Sequence of chain 1.A:
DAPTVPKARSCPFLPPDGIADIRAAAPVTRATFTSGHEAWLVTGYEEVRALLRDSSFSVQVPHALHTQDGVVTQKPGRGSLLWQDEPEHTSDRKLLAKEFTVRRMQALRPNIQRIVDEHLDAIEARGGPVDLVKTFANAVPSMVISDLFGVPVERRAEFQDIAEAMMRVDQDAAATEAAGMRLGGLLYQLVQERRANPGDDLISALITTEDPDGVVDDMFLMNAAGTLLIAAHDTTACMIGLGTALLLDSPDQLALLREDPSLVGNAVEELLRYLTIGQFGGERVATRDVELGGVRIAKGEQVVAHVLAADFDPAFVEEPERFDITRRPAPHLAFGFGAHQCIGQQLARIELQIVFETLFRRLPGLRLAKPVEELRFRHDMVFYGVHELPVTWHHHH

Binding-site contacts:
Ligand atom C18 contacts residue LEU189 of chain 1.A at 3.8 Å (hydrophobic).
Ligand atom C5P contacts residue VAL313 of chain 1.A at 3.7 Å (hydrophobic).
Ligand atom C5P contacts residue GLY288 of chain 1.A at 3.6 Å.
Ligand atom C26 contacts residue ALA237 of chain 1.A at 3.6 Å (hydrophobic).
Ligand atom OB5 contacts residue GLY190 of chain 1.A at 3.3 Å.
Ligand atom O1 contacts residue LEU88 of chain 1.A at 3.6 Å.
Ligand atom C24 contacts residue ALA237 of chain 1.A at 3.8 Å (hydrophobic).
Ligand atom C12 contacts residue GLY186 of chain 1.A at 3.6 Å.
Ligand atom C19 contacts residue LEU189 of chain 1.A at 3.6 Å (hydrophobic).
Ligand atom C28 contacts residue HEM1 of chain 1.B at 3.4 Å.
Ligand atom C2 contacts residue VAL388 of chain 1.A at 3.8 Å (hydrophobic).
Ligand atom C6P contacts residue HEM1 of chain 1.B at 3.7 Å.
Ligand atom C29 contacts residue ASN229 of chain 1.A at 3.4 Å.
Ligand atom C17 contacts residue LEU189 of chain 1.A at 3.6 Å (hydrophobic).
Ligand atom C4 contacts residue MET173 of chain 1.A at 3.8 Å (hydrophobic).
Ligand atom C29 contacts residue LEU193 of chain 1.A at 3.8 Å (hydrophobic).
Ligand atom C6P contacts residue GLY288 of chain 1.A at 3.5 Å.
Ligand atom OB1 contacts residue GLU183 of chain 1.A at 3.8 Å.
Ligand atom OA3 contacts residue VAL388 of chain 1.A at 3.6 Å.
Ligand atom OB3 contacts residue LYS81 of chain 1.A at 3.6 Å.
Ligand atom OB3 contacts residue GLN80 of chain 1.A at 3.1 Å (h-bond).
Ligand atom C25 contacts residue MET173 of chain 1.A at 3.7 Å (hydrophobic).
Ligand atom OB3 contacts residue PRO82 of chain 1.A at 3.3 Å (h-bond).
Ligand atom OA7 contacts residue THR182 of chain 1.A at 3.6 Å.
Ligand atom C20 contacts residue GLY232 of chain 1.A at 3.8 Å.
Ligand atom C5 contacts residue TRP89 of chain 1.A at 3.7 Å (hydrophobic).
Ligand atom C25 contacts residue ALA237 of chain 1.A at 3.8 Å (hydrophobic).
Ligand atom C11 contacts residue GLN80 of chain 1.A at 3.5 Å.
Ligand atom OA9 contacts residue THR182 of chain 1.A at 3.7 Å.
Ligand atom C21 contacts residue ILE236 of chain 1.A at 3.8 Å (hydrophobic).
Ligand atom C2P contacts residue PHE389 of chain 1.A at 3.8 Å (hydrophobic).
Ligand atom C29 contacts residue PRO82 of chain 1.A at 3.7 Å (hydrophobic).
Ligand atom C5P contacts residue GLY287 of chain 1.A at 3.8 Å.
Ligand atom C15 contacts residue GLY186 of chain 1.A at 3.5 Å.
Ligand atom OB1 contacts residue GLY186 of chain 1.A at 3.5 Å.
Ligand atom C21 contacts residue MET172 of chain 1.A at 3.8 Å (hydrophobic).
Ligand atom C23 contacts residue ILE236 of chain 1.A at 3.6 Å (hydrophobic).
Ligand atom C27 contacts residue LEU88 of chain 1.A at 3.8 Å (hydrophobic).
Ligand atom C6 contacts residue TRP89 of chain 1.A at 3.8 Å (hydrophobic).
Ligand atom O30 contacts residue PHE389 of chain 1.A at 3.4 Å.

A small-molecule ligand and the protein it binds are described below.
Small molecule (SMILES): CCCCCC[C@H]1C(=O)O[C@H](C)C/C=C/C=C/C=C/C=C/C=C(\C)[C@@H](O)C[C@H](O)C[C@H](O)C[C@H](O)C[C@H](O)C[C@H](O)C[C@@H]1O